A protein and the small-molecule ligand that binds it are described below.
Small molecule (SMILES): CCOC(=O)c1c(O)c2cc(Oc3ccc(N(CC)CC)cc3)cnc2n(O)c1=O

Binding-site contacts:
Ligand atom C26 contacts residue PRO229 of chain 1.A at 3.6 Å (hydrophobic).
Ligand atom C24 contacts residue TYR186 of chain 1.A at 3.6 Å (hydrophobic).
Ligand atom C6 contacts residue LYS226 of chain 1.A at 3.7 Å.
Ligand atom N20 contacts residue TRP232 of chain 1.A at 3.6 Å.
Ligand atom O13 contacts residue PHE230 of chain 1.A at 3.7 Å.
Ligand atom C15 contacts residue TRP232 of chain 1.A at 3.5 Å (hydrophobic).
Ligand atom C1 contacts residue VAL111 of chain 1.A at 3.5 Å (hydrophobic).
Ligand atom C4 contacts residue LYS226 of chain 1.A at 3.6 Å.
Ligand atom C7 contacts residue LYS226 of chain 1.A at 3.7 Å.
Ligand atom C8 contacts residue LEU231 of chain 1.A at 3.6 Å (hydrophobic).
Ligand atom C8 contacts residue LYS226 of chain 1.A at 3.7 Å.
Ligand atom C16 contacts residue TYR191 of chain 1.A at 3.8 Å (hydrophobic).
Ligand atom C14 contacts residue VAL111 of chain 1.A at 3.6 Å (hydrophobic).
Ligand atom C contacts residue LEU231 of chain 1.A at 3.8 Å (hydrophobic).
Ligand atom C24 contacts residue TYR184 of chain 1.A at 3.4 Å (hydrophobic).
Ligand atom O25 contacts residue LYS226 of chain 1.A at 3.4 Å.
Ligand atom N5 contacts residue LEU231 of chain 1.A at 3.4 Å (h-bond).
Ligand atom C6 contacts residue LEU231 of chain 1.A at 3.8 Å (hydrophobic).
Ligand atom C22 contacts residue TYR191 of chain 1.A at 3.5 Å (hydrophobic).
Ligand atom C16 contacts residue TRP232 of chain 1.A at 3.3 Å (hydrophobic).
Ligand atom O10 contacts residue LEU231 of chain 1.A at 3.6 Å.
Ligand atom C2 contacts residue ASP189 of chain 1.A at 3.9 Å.
Ligand atom O contacts residue LEU231 of chain 1.A at 3.4 Å (h-bond).
Ligand atom O contacts residue LYS226 of chain 1.A at 3.3 Å.
Ligand atom N5 contacts residue LYS226 of chain 1.A at 3.6 Å (salt-bridge).
Ligand atom N contacts residue LEU231 of chain 1.A at 3.6 Å.
Ligand atom C3 contacts residue LEU231 of chain 1.A at 3.1 Å (hydrophobic).
Ligand atom C18 contacts residue TYR191 of chain 1.A at 3.7 Å (hydrophobic).
Ligand atom O contacts residue PHE230 of chain 1.A at 3.5 Å.
Ligand atom C23 contacts residue TRP232 of chain 1.A at 3.5 Å (hydrophobic).
Ligand atom C22 contacts residue LEU103 of chain 1.A at 3.8 Å (hydrophobic).
Ligand atom C16 contacts residue LEU237 of chain 1.A at 3.6 Å (hydrophobic).
Ligand atom O13 contacts residue VAL111 of chain 1.A at 3.1 Å.
Ligand atom C15 contacts residue LEU237 of chain 1.A at 3.7 Å (hydrophobic).
Ligand atom C contacts residue PHE230 of chain 1.A at 3.5 Å (hydrophobic).
Ligand atom C17 contacts residue TYR191 of chain 1.A at 3.8 Å (hydrophobic).
Ligand atom C26 contacts residue GLU227 of chain 1.A at 3.4 Å.
Ligand atom C3 contacts residue LYS226 of chain 1.A at 3.6 Å.
Ligand atom C4 contacts residue LEU231 of chain 1.A at 3.2 Å (hydrophobic).
Ligand atom C24 contacts residue GLN185 of chain 1.A at 3.8 Å.

Sequence of chain 1.A:
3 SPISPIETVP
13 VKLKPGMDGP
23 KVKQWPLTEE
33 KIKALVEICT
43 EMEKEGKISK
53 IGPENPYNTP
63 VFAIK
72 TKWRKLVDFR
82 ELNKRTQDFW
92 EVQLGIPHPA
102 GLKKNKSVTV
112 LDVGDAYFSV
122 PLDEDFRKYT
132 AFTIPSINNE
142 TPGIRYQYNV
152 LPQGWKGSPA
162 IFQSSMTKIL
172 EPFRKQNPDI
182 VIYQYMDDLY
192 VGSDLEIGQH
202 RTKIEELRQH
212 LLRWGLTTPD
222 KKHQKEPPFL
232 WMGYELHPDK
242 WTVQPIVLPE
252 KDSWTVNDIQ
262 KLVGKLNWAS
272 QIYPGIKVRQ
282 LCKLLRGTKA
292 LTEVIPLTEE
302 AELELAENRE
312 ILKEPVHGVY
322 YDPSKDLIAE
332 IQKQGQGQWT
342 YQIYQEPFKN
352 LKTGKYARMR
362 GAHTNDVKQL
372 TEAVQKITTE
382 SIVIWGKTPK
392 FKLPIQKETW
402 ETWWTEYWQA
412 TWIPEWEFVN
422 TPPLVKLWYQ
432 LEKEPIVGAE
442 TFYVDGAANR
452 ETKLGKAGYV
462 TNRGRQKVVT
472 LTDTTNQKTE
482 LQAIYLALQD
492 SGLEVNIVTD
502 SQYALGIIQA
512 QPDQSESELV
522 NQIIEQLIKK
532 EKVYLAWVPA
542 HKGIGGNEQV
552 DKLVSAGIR